This small molecule binds to this protein.
Small molecule (SMILES): CC(=O)N[C@H]1[C@H](O[C@H]2[C@H](O)[C@@H](NC(C)=O)CO[C@@H]2CO[C@H]2O[C@@H](C)[C@@H](O)[C@@H](O)[C@@H]2O)O[C@H](CO)[C@@H](O[C@@H]2O[C@H](CO[C@H]3O[C@H](CO)[C@@H](O)[C@H](O)[C@@H]3O[C@@H]3O[C@H](CO)[C@@H](O)[C@H](O)[C@H]3NC(C)=O)[C@@H](O)[C@H](O)[C@@H]2O)[C@@H]1O

Sequence of chain 2.B:
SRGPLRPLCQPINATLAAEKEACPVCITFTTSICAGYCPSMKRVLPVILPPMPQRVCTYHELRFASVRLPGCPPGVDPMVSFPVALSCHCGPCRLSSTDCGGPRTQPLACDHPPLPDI

Binding-site contacts:
Ligand atom C8 contacts residue ASN33 of chain 2.B at 4.2 Å.
Ligand atom C1 contacts residue ASN33 of chain 2.B at 1.5 Å.
Ligand atom O7 contacts residue ASN33 of chain 2.B at 3.3 Å (h-bond).
Ligand atom C5 contacts residue ASN33 of chain 2.B at 3.7 Å.
Ligand atom C2 contacts residue ASN33 of chain 2.B at 2.4 Å.
Ligand atom C3 contacts residue MET99 of chain 1.B at 4.2 Å (hydrophobic).
Ligand atom O3 contacts residue SER86 of chain 1.B at 4.1 Å.
Ligand atom O3 contacts residue SER116 of chain 1.B at 4.4 Å.
Ligand atom N2 contacts residue ASN33 of chain 2.B at 2.9 Å (h-bond).
Ligand atom C4 contacts residue ASN33 of chain 2.B at 4.3 Å.
Ligand atom O4 contacts residue SER116 of chain 1.B at 4.0 Å.
Ligand atom C2 contacts residue SER101 of chain 1.B at 4.4 Å.
Ligand atom O3 contacts residue MET99 of chain 1.B at 3.6 Å (h-bond).
Ligand atom O4 contacts residue MET99 of chain 1.B at 3.9 Å.
Ligand atom C3 contacts residue SER86 of chain 1.B at 4.5 Å.
Ligand atom C4 contacts residue SER86 of chain 1.B at 3.8 Å.
Ligand atom C8 contacts residue ILE32 of chain 2.B at 4.3 Å (hydrophobic).
Ligand atom O4 contacts residue SER86 of chain 1.B at 2.5 Å (h-bond).
Ligand atom C4 contacts residue MET99 of chain 1.B at 3.7 Å (hydrophobic).
Ligand atom C6 contacts residue THR50 of chain 2.B at 3.3 Å.
Ligand atom O4 contacts residue SER101 of chain 1.B at 3.6 Å.
Ligand atom O3 contacts residue SER101 of chain 1.B at 4.0 Å.
Ligand atom C8 contacts residue PRO31 of chain 2.B at 3.6 Å (hydrophobic).
Ligand atom C6 contacts residue ASN33 of chain 2.B at 4.1 Å.
Ligand atom O5 contacts residue ASN33 of chain 2.B at 2.4 Å (h-bond).
Ligand atom C3 contacts residue ASN33 of chain 2.B at 3.8 Å.
Ligand atom C7 contacts residue ASN33 of chain 2.B at 3.3 Å.
Ligand atom O4 contacts residue ALA85 of chain 1.B at 4.2 Å.
Ligand atom O6 contacts residue PHE84 of chain 1.B at 3.8 Å.
Ligand atom O5 contacts residue PHE84 of chain 1.B at 4.5 Å.
Ligand atom O4 contacts residue THR50 of chain 2.B at 4.2 Å.
Ligand atom C5 contacts residue ASN33 of chain 2.B at 4.3 Å.
Ligand atom O5 contacts residue ASN33 of chain 2.B at 4.1 Å.

Sequence of chain 1.B:
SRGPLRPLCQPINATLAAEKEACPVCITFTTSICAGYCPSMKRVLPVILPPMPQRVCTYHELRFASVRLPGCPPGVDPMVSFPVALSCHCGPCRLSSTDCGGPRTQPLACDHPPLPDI